Binding-site contacts:
Ligand atom C2 contacts residue ASN82 of chain 1.A at 2.4 Å.
Ligand atom O7 contacts residue ASN82 of chain 1.A at 3.4 Å (h-bond).
Ligand atom C7 contacts residue ASN82 of chain 1.A at 3.5 Å.
Ligand atom O6 contacts residue THR85 of chain 1.A at 4.1 Å.
Ligand atom O7 contacts residue SER84 of chain 1.A at 4.1 Å.
Ligand atom C5 contacts residue THR85 of chain 1.A at 4.0 Å.
Ligand atom C6 contacts residue THR85 of chain 1.A at 3.9 Å.
Ligand atom C1 contacts residue THR85 of chain 1.A at 4.5 Å.
Ligand atom C4 contacts residue ASN82 of chain 1.A at 4.2 Å.
Ligand atom O5 contacts residue THR85 of chain 1.A at 3.6 Å.
Ligand atom C1 contacts residue ASN82 of chain 1.A at 1.4 Å.
Ligand atom O5 contacts residue ASN82 of chain 1.A at 2.4 Å (h-bond).
Ligand atom C3 contacts residue ASN82 of chain 1.A at 3.7 Å.
Ligand atom N2 contacts residue ASN82 of chain 1.A at 3.1 Å (h-bond).
Ligand atom C5 contacts residue ASN82 of chain 1.A at 3.7 Å.

Sequence of chain 1.A:
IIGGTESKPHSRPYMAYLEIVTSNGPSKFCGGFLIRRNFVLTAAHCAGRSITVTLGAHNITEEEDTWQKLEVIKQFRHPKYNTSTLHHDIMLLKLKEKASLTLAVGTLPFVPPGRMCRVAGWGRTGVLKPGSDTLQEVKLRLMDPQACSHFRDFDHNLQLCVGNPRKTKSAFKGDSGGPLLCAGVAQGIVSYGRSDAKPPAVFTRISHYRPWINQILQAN

A small-molecule ligand and the protein it binds are described below.
Small molecule (SMILES): CC(=O)N[C@@H]1[C@@H](O)[C@H](O)[C@@H](CO)O[C@H]1O